Sequence of chain 1.B:
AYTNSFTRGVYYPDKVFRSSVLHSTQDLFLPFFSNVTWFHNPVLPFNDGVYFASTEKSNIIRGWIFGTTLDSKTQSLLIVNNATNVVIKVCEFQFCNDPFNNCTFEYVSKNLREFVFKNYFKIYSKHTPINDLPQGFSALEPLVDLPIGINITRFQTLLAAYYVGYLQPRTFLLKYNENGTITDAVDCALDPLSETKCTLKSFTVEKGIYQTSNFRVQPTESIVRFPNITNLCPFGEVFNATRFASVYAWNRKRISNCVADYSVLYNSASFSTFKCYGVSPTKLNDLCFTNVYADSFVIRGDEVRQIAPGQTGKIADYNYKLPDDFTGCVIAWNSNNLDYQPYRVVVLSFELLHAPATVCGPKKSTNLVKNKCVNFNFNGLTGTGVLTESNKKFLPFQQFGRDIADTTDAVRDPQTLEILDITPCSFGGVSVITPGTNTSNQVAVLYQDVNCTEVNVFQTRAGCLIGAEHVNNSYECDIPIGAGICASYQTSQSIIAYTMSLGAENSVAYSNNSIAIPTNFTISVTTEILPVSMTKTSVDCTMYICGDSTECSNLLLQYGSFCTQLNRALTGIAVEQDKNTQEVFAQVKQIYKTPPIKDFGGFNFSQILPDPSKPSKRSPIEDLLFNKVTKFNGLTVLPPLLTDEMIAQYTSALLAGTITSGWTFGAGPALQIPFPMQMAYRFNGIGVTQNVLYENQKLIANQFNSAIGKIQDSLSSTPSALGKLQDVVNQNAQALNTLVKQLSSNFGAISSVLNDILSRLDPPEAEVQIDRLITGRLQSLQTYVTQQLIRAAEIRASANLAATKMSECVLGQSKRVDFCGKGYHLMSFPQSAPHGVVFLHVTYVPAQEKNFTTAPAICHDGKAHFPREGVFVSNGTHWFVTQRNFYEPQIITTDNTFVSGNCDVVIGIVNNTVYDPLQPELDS

This protein binds this small molecule.
Small molecule (SMILES): CC(=O)N[C@@H]1[C@@H](O)[C@H](O)[C@@H](CO)O[C@H]1O

Binding-site contacts:
Ligand atom C8 contacts residue ASN657 of chain 1.B at 3.8 Å.
Ligand atom C8 contacts residue HIS655 of chain 1.B at 2.9 Å.
Ligand atom N2 contacts residue ASN657 of chain 1.B at 2.6 Å (h-bond).
Ligand atom C3 contacts residue ASN657 of chain 1.B at 3.8 Å.
Ligand atom C7 contacts residue HIS655 of chain 1.B at 3.9 Å.
Ligand atom O6 contacts residue ASN657 of chain 1.B at 4.4 Å.
Ligand atom O5 contacts residue ASN657 of chain 1.B at 2.3 Å (h-bond).
Ligand atom C1 contacts residue ASN657 of chain 1.B at 1.4 Å.
Ligand atom C2 contacts residue ASN657 of chain 1.B at 2.5 Å.
Ligand atom C5 contacts residue ASN657 of chain 1.B at 3.6 Å.
Ligand atom C7 contacts residue ASN657 of chain 1.B at 3.5 Å.
Ligand atom O7 contacts residue HIS655 of chain 1.B at 4.5 Å.
Ligand atom C4 contacts residue ASN657 of chain 1.B at 4.2 Å.